Binding-site contacts:
Ligand atom C7 contacts residue GLY229 of chain 1.B at 4.1 Å.
Ligand atom C4 contacts residue ASN231 of chain 1.B at 4.2 Å.
Ligand atom C3 contacts residue ASN231 of chain 1.B at 3.8 Å.
Ligand atom C7 contacts residue ASN231 of chain 1.B at 3.6 Å.
Ligand atom C8 contacts residue ASN231 of chain 1.B at 4.1 Å.
Ligand atom O5 contacts residue ASN231 of chain 1.B at 2.3 Å (h-bond).
Ligand atom C5 contacts residue ASN231 of chain 1.B at 3.6 Å.
Ligand atom C1 contacts residue ASN231 of chain 1.B at 1.4 Å.
Ligand atom O7 contacts residue ASN231 of chain 1.B at 3.9 Å.
Ligand atom N2 contacts residue ASN231 of chain 1.B at 3.0 Å (h-bond).
Ligand atom C8 contacts residue GLY229 of chain 1.B at 3.0 Å.
Ligand atom C2 contacts residue ASN231 of chain 1.B at 2.5 Å.

The small molecule below binds the protein below.
Small molecule (SMILES): CC(=O)N[C@@H]1[C@@H](O)[C@H](O)[C@@H](CO)O[C@H]1O

Sequence of chain 1.B:
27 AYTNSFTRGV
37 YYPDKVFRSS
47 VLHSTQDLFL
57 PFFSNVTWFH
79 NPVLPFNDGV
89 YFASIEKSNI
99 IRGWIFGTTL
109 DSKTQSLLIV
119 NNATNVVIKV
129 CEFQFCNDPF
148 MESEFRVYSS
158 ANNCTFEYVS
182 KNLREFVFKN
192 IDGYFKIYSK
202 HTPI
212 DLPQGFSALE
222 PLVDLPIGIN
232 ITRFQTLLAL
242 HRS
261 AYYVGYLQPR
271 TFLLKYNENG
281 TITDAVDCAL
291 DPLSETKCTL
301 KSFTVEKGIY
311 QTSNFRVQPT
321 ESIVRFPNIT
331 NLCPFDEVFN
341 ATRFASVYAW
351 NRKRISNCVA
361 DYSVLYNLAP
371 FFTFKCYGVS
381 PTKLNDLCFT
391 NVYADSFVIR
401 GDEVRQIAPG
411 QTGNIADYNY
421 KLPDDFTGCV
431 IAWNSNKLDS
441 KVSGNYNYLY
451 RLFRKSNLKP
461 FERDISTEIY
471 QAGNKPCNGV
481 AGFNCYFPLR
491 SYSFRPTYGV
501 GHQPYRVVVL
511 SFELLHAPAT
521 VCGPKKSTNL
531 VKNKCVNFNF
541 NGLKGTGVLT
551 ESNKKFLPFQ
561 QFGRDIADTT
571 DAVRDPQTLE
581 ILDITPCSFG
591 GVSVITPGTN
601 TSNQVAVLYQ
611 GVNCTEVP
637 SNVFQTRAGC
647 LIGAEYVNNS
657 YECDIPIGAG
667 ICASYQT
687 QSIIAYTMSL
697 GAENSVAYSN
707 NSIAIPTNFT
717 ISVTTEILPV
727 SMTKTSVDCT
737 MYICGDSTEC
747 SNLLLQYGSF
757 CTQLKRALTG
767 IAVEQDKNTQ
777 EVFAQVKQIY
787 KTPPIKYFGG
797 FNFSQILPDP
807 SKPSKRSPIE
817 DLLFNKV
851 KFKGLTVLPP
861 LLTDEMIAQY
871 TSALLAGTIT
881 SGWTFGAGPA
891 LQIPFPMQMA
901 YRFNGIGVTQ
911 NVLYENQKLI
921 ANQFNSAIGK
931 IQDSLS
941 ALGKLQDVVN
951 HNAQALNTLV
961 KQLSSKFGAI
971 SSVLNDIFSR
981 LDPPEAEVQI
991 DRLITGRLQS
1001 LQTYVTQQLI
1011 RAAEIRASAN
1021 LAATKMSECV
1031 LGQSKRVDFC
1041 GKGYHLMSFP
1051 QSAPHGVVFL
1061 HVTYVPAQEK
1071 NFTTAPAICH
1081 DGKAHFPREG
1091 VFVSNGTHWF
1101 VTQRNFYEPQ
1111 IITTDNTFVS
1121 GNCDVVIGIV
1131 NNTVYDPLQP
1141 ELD